Sequence of chain 1.A:
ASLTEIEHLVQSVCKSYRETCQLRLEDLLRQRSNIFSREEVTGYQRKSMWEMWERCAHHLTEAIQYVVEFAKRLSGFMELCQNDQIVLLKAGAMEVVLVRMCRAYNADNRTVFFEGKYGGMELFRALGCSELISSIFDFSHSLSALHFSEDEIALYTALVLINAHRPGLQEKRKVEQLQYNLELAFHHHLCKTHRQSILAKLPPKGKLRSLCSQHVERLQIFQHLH

The small molecule below binds the protein below.
Small molecule (SMILES): O=C(Nc1ccc2c(c1)N(S(=O)(=O)c1ccc(F)cc1)C[C@H](CO)O2)c1c(F)cccc1Cl

Binding-site contacts:
Ligand atom O08 contacts residue MET105 of chain 1.A at 4.0 Å.
Ligand atom C29 contacts residue TRP57 of chain 1.A at 3.7 Å (hydrophobic).
Ligand atom C20 contacts residue PHE128 of chain 1.A at 3.9 Å (hydrophobic).
Ligand atom CL contacts residue CYS60 of chain 1.A at 3.6 Å.
Ligand atom C20 contacts residue MET105 of chain 1.A at 3.4 Å (hydrophobic).
Ligand atom CL contacts residue ALA61 of chain 1.A at 3.5 Å.
Ligand atom O23 contacts residue HIS63 of chain 1.A at 3.4 Å.
Ligand atom C18 contacts residue MET105 of chain 1.A at 3.7 Å (hydrophobic).
Ligand atom C20 contacts residue VAL116 of chain 1.A at 3.7 Å (hydrophobic).
Ligand atom O23 contacts residue PHE118 of chain 1.A at 3.8 Å.
Ligand atom F19 contacts residue MET105 of chain 1.A at 3.8 Å.
Ligand atom C31 contacts residue LEU136 of chain 1.A at 3.5 Å (hydrophobic).
Ligand atom O22 contacts residue PHE118 of chain 1.A at 3.7 Å.
Ligand atom C30 contacts residue TRP57 of chain 1.A at 3.7 Å (hydrophobic).
Ligand atom F19 contacts residue PHE128 of chain 1.A at 3.5 Å.
Ligand atom C18 contacts residue PHE128 of chain 1.A at 3.5 Å (hydrophobic).
Ligand atom O01 contacts residue CYS60 of chain 1.A at 3.3 Å.
Ligand atom C10 contacts residue ALA67 of chain 1.A at 4.0 Å (hydrophobic).
Ligand atom N13 contacts residue HIS63 of chain 1.A at 3.8 Å.
Ligand atom C10 contacts residue GLN26 of chain 1.A at 3.5 Å.
Ligand atom F33 contacts residue LEU136 of chain 1.A at 3.9 Å.
Ligand atom F33 contacts residue HIS219 of chain 1.A at 3.9 Å.
Ligand atom F19 contacts residue PHE141 of chain 1.A at 3.2 Å.
Ligand atom C24 contacts residue VAL101 of chain 1.A at 3.8 Å (hydrophobic).
Ligand atom C17 contacts residue PHE128 of chain 1.A at 3.7 Å (hydrophobic).
Ligand atom C25 contacts residue HIS219 of chain 1.A at 3.9 Å.
Ligand atom C26 contacts residue HIS219 of chain 1.A at 3.8 Å.
Ligand atom O11 contacts residue MET105 of chain 1.A at 3.6 Å.
Ligand atom S14 contacts residue HIS63 of chain 1.A at 3.7 Å.
Ligand atom N13 contacts residue LEU64 of chain 1.A at 3.9 Å.
Ligand atom O22 contacts residue HIS63 of chain 1.A at 3.2 Å.
Ligand atom C07 contacts residue VAL101 of chain 1.A at 3.9 Å (hydrophobic).
Ligand atom F33 contacts residue ILE137 of chain 1.A at 3.4 Å.
Ligand atom N03 contacts residue HIS219 of chain 1.A at 3.2 Å (h-bond).
Ligand atom C32 contacts residue LEU131 of chain 1.A at 3.9 Å (hydrophobic).
Ligand atom C32 contacts residue HIS219 of chain 1.A at 3.8 Å.
Ligand atom F33 contacts residue ILE140 of chain 1.A at 3.4 Å.
Ligand atom O08 contacts residue VAL101 of chain 1.A at 3.4 Å.
Ligand atom O22 contacts residue CYS60 of chain 1.A at 3.8 Å.
Ligand atom C24 contacts residue MET105 of chain 1.A at 4.0 Å (hydrophobic).